Binding-site contacts:
Ligand atom O6 contacts residue C4 of chain 1.B at 2.8 Å (h-bond).
Ligand atom N1 contacts residue TYR73 of chain 1.C at 3.6 Å.
Ligand atom N3 contacts residue TYR73 of chain 1.C at 3.6 Å.
Ligand atom C2 contacts residue TYR73 of chain 1.C at 3.7 Å (hydrophobic).
Ligand atom C2 contacts residue G1 of chain 1.B at 3.6 Å.
Ligand atom O2 contacts residue ARG37 of chain 1.C at 2.7 Å (salt-bridge).
Ligand atom C6 contacts residue TYR73 of chain 1.C at 3.3 Å (hydrophobic).
Ligand atom C1' contacts residue GLN69 of chain 1.C at 3.7 Å.
Ligand atom N1 contacts residue C4 of chain 1.B at 2.9 Å (h-bond).
Ligand atom N1 contacts residue G3 of chain 1.B at 3.6 Å (h-bond).
Ligand atom C4 contacts residue G1 of chain 1.B at 3.5 Å.
Ligand atom O2' contacts residue ASP109 of chain 1.C at 3.3 Å (salt-bridge).
Ligand atom N2 contacts residue ASP70 of chain 1.C at 3.1 Å (salt-bridge).
Ligand atom C5 contacts residue TYR73 of chain 1.C at 3.4 Å (hydrophobic).
Ligand atom C8 contacts residue TYR73 of chain 1.C at 3.5 Å (hydrophobic).
Ligand atom N4 contacts residue G1 of chain 1.B at 2.8 Å (h-bond).
Ligand atom N7 contacts residue TYR73 of chain 1.C at 3.5 Å.
Ligand atom N3 contacts residue G1 of chain 1.B at 2.9 Å (h-bond).
Ligand atom N4 contacts residue G2 of chain 1.B at 2.9 Å (h-bond).
Ligand atom O6 contacts residue TYR73 of chain 1.C at 3.4 Å.
Ligand atom O4' contacts residue ARG37 of chain 1.C at 3.0 Å (salt-bridge).
Ligand atom O2' contacts residue GLN69 of chain 1.C at 3.0 Å (h-bond).
Ligand atom C1' contacts residue ARG37 of chain 1.C at 3.6 Å.
Ligand atom N1 contacts residue G2 of chain 1.B at 3.5 Å (h-bond).
Ligand atom C2 contacts residue G3 of chain 1.B at 3.2 Å.
Ligand atom C4 contacts residue G3 of chain 1.B at 3.6 Å.
Ligand atom O2 contacts residue G2 of chain 1.B at 2.8 Å (h-bond).
Ligand atom N3 contacts residue G2 of chain 1.B at 2.9 Å (h-bond).
Ligand atom O2' contacts residue GLN66 of chain 1.C at 3.5 Å (h-bond).
Ligand atom N3 contacts residue G3 of chain 1.B at 3.0 Å (h-bond).
Ligand atom C4 contacts residue TYR73 of chain 1.C at 3.3 Å (hydrophobic).
Ligand atom N4 contacts residue G3 of chain 1.B at 3.0 Å (h-bond).
Ligand atom O2' contacts residue ARG37 of chain 1.C at 3.1 Å (salt-bridge).
Ligand atom N2 contacts residue C4 of chain 1.B at 2.9 Å (h-bond).
Ligand atom C6 contacts residue C4 of chain 1.B at 3.7 Å.
Ligand atom O2 contacts residue G1 of chain 1.B at 3.0 Å (h-bond).
Ligand atom O2 contacts residue G3 of chain 1.B at 2.9 Å (h-bond).
Ligand atom N9 contacts residue TYR73 of chain 1.C at 3.5 Å.
Ligand atom C2 contacts residue G2 of chain 1.B at 3.2 Å.
Ligand atom N2 contacts residue ARG37 of chain 1.C at 3.4 Å (salt-bridge).

Sequence of chain 1.C:
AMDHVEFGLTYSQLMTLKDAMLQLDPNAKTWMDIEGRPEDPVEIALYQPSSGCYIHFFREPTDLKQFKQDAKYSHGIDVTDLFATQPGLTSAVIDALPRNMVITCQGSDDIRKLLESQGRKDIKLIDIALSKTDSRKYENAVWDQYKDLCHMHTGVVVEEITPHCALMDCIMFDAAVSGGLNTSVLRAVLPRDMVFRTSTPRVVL

The small molecule below binds the protein below.
Small molecule (SMILES): Nc1ccn([C@@H]2O[C@H](CO[P](=O)(O)O[C@H]3[C@@H](O)[C@H](n4ccc(N)nc4=O)O[C@@H]3CO[P](=O)(O)O[C@H]3[C@@H](O)[C@H](n4ccc(N)nc4=O)O[C@@H]3CO[P](=O)(O)O[C@H]3[C@@H](O)[C@H](n4cnc5c(=O)nc(N)[nH]c54)O[C@@H]3COP(=O)=O)[C@@H](O)[C@H]2O)c(=O)n1